Sequence of chain 1.A:
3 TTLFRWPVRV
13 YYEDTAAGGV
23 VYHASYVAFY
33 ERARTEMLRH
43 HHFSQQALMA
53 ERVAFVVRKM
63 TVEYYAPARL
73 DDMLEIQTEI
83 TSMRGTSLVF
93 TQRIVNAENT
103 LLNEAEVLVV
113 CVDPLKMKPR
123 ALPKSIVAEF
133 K

This protein binds this small molecule.
Small molecule (SMILES): CCCCCCCCCC(=O)SCCNC(=O)CCNC(=O)[C@H](O)C(C)(C)COP(=O)(O)OP(=O)(O)OC[C@H]1O[C@@H](n2cnc3c(N)ncnc32)[C@H](O)[C@@H]1OP(=O)(O)O

Sequence of chain 1.D:
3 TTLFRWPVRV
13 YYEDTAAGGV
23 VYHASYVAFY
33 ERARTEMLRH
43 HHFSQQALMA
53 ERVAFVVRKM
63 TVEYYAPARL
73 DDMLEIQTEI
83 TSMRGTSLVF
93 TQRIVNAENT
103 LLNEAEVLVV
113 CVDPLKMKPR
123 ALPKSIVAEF

Sequence of chain 1.B:
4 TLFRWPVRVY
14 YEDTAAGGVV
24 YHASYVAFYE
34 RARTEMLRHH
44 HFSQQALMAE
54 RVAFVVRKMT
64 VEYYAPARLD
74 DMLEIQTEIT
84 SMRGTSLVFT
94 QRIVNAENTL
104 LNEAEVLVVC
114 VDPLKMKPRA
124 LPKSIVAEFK

Binding-site contacts:
Ligand atom OAO contacts residue PRO69 of chain 1.D at 3.6 Å.
Ligand atom CAA contacts residue TYR67 of chain 1.D at 3.2 Å (hydrophobic).
Ligand atom NAF contacts residue TYR66 of chain 1.D at 3.7 Å.
Ligand atom OAX contacts residue PRO121 of chain 1.A at 3.1 Å.
Ligand atom C5 contacts residue TYR67 of chain 1.D at 3.6 Å (hydrophobic).
Ligand atom O4' contacts residue TYR67 of chain 1.D at 3.4 Å (h-bond).
Ligand atom SAI contacts residue VAL59 of chain 1.A at 3.5 Å (h-bond).
Ligand atom CBZ contacts residue TYR14 of chain 1.B at 3.6 Å (hydrophobic).
Ligand atom OAU contacts residue TYR67 of chain 1.D at 2.8 Å (h-bond).
Ligand atom OAU contacts residue TYR66 of chain 1.D at 3.5 Å (h-bond).
Ligand atom CAC contacts residue ALA68 of chain 1.D at 3.6 Å (hydrophobic).
Ligand atom OAL contacts residue TYR24 of chain 1.D at 3.6 Å.
Ligand atom CCB contacts residue PHE57 of chain 1.A at 3.7 Å (hydrophobic).
Ligand atom OBA contacts residue ARG60 of chain 1.A at 2.6 Å (salt-bridge).
Ligand atom CAH contacts residue VAL23 of chain 1.D at 3.3 Å (hydrophobic).
Ligand atom N9 contacts residue TYR67 of chain 1.D at 3.3 Å (h-bond).
Ligand atom NAB contacts residue ALA68 of chain 1.D at 3.6 Å (h-bond).
Ligand atom OAM contacts residue PRO69 of chain 1.D at 3.7 Å.
Ligand atom C4 contacts residue TYR67 of chain 1.D at 3.6 Å (hydrophobic).
Ligand atom C2 contacts residue THR102 of chain 1.D at 3.6 Å.
Ligand atom CCG contacts residue VAL58 of chain 1.A at 3.7 Å (hydrophobic).
Ligand atom OAL contacts residue HIS25 of chain 1.D at 2.8 Å (h-bond).
Ligand atom C8 contacts residue TYR67 of chain 1.D at 3.1 Å (hydrophobic).
Ligand atom N1 contacts residue ALA68 of chain 1.D at 3.5 Å.
Ligand atom C6 contacts residue ALA68 of chain 1.D at 3.5 Å (hydrophobic).
Ligand atom CCC contacts residue ALA19 of chain 1.D at 3.6 Å (hydrophobic).
Ligand atom CAS contacts residue MET119 of chain 1.A at 3.6 Å (hydrophobic).
Ligand atom C5' contacts residue ARG60 of chain 1.A at 3.3 Å.
Ligand atom OAU contacts residue ARG60 of chain 1.A at 3.5 Å.
Ligand atom CCG contacts residue MET119 of chain 1.A at 3.4 Å (hydrophobic).
Ligand atom CAN contacts residue TYR67 of chain 1.D at 3.2 Å (hydrophobic).
Ligand atom N7 contacts residue TYR67 of chain 1.D at 3.3 Å (h-bond).
Ligand atom NAF contacts residue VAL59 of chain 1.A at 3.0 Å (h-bond).
Ligand atom CAC contacts residue TYR66 of chain 1.D at 3.4 Å (hydrophobic).
Ligand atom NAB contacts residue TYR67 of chain 1.D at 3.3 Å (h-bond).
Ligand atom OAO contacts residue MET119 of chain 1.A at 3.3 Å.
Ligand atom NAB contacts residue TYR66 of chain 1.D at 3.0 Å (h-bond).
Ligand atom CCE contacts residue MET51 of chain 1.A at 3.5 Å (hydrophobic).
Ligand atom CAD contacts residue VAL59 of chain 1.A at 3.5 Å (hydrophobic).
Ligand atom CAG contacts residue TYR66 of chain 1.D at 3.6 Å (hydrophobic).